Sequence of chain 1.B:
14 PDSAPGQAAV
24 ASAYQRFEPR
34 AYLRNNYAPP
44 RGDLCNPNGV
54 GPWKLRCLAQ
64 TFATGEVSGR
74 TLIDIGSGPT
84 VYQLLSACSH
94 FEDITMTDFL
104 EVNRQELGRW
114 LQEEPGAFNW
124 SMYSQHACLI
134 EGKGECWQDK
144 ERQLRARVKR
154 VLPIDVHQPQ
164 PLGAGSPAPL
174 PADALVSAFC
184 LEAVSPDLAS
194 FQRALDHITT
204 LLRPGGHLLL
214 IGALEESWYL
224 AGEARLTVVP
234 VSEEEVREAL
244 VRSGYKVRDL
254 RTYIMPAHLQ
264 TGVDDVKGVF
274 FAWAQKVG

This small molecule binds to this protein.
Small molecule (SMILES): Nc1nc2cccc(O)c2[nH]1

Binding-site contacts:
Ligand atom OAB contacts residue PHE182 of chain 1.B at 4.0 Å.
Ligand atom NAA contacts residue SAH1 of chain 1.E at 3.9 Å.
Ligand atom NAF contacts residue ASN39 of chain 1.B at 3.4 Å (h-bond).
Ligand atom NAG contacts residue ASN39 of chain 1.B at 3.5 Å (h-bond).
Ligand atom NAG contacts residue TYR35 of chain 1.B at 4.0 Å.
Ligand atom CAI contacts residue PHE182 of chain 1.B at 3.7 Å (hydrophobic).
Ligand atom OAB contacts residue ASN39 of chain 1.B at 4.2 Å.
Ligand atom NAF contacts residue PHE182 of chain 1.B at 3.7 Å.
Ligand atom OAB contacts residue TYR40 of chain 1.B at 3.7 Å.
Ligand atom CAE contacts residue ASP267 of chain 1.B at 3.9 Å.
Ligand atom NAG contacts residue PHE182 of chain 1.B at 3.4 Å.
Ligand atom CAE contacts residue PHE182 of chain 1.B at 4.0 Å (hydrophobic).
Ligand atom CAE contacts residue ARG44 of chain 1.B at 3.5 Å.
Ligand atom NAG contacts residue TYR40 of chain 1.B at 3.0 Å (h-bond).
Ligand atom CAH contacts residue ASN39 of chain 1.B at 3.4 Å.
Ligand atom NAA contacts residue ASN39 of chain 1.B at 4.0 Å.
Ligand atom CAJ contacts residue ASN39 of chain 1.B at 3.4 Å.
Ligand atom CAC contacts residue MET258 of chain 1.B at 3.3 Å (hydrophobic).
Ligand atom CAH contacts residue TYR40 of chain 1.B at 3.8 Å (hydrophobic).
Ligand atom CAD contacts residue VAL53 of chain 1.B at 4.0 Å (hydrophobic).
Ligand atom CAI contacts residue ASN39 of chain 1.B at 4.2 Å.
Ligand atom CAC contacts residue VAL272 of chain 1.B at 4.1 Å (hydrophobic).
Ligand atom CAJ contacts residue PHE182 of chain 1.B at 3.7 Å (hydrophobic).
Ligand atom NAA contacts residue TYR40 of chain 1.B at 3.9 Å.
Ligand atom OAB contacts residue LYS57 of chain 1.B at 2.8 Å (salt-bridge).
Ligand atom NAA contacts residue PHE182 of chain 1.B at 3.6 Å.
Ligand atom CAH contacts residue PHE182 of chain 1.B at 3.6 Å (hydrophobic).
Ligand atom CAK contacts residue PHE182 of chain 1.B at 3.5 Å (hydrophobic).
Ligand atom CAJ contacts residue ARG44 of chain 1.B at 4.1 Å.
Ligand atom CAD contacts residue PHE182 of chain 1.B at 4.2 Å (hydrophobic).
Ligand atom CAE contacts residue MET258 of chain 1.B at 4.3 Å (hydrophobic).
Ligand atom CAD contacts residue MET258 of chain 1.B at 4.0 Å (hydrophobic).
Ligand atom CAD contacts residue ARG44 of chain 1.B at 4.2 Å.
Ligand atom CAH contacts residue TYR35 of chain 1.B at 3.5 Å (hydrophobic).
Ligand atom NAA contacts residue TYR35 of chain 1.B at 2.4 Å (h-bond).
Ligand atom CAI contacts residue LYS57 of chain 1.B at 3.9 Å.
Ligand atom CAC contacts residue ARG44 of chain 1.B at 3.5 Å.
Ligand atom CAE contacts residue ASN39 of chain 1.B at 4.1 Å.
Ligand atom CAK contacts residue ASN39 of chain 1.B at 3.5 Å.
Ligand atom CAK contacts residue TYR40 of chain 1.B at 4.0 Å (hydrophobic).